The small molecule below binds the protein below.
Small molecule (SMILES): CC(=O)N[C@@H]1[C@@H](O)[C@H](O)[C@@H](CO)O[C@H]1O

Sequence of chain 1.B:
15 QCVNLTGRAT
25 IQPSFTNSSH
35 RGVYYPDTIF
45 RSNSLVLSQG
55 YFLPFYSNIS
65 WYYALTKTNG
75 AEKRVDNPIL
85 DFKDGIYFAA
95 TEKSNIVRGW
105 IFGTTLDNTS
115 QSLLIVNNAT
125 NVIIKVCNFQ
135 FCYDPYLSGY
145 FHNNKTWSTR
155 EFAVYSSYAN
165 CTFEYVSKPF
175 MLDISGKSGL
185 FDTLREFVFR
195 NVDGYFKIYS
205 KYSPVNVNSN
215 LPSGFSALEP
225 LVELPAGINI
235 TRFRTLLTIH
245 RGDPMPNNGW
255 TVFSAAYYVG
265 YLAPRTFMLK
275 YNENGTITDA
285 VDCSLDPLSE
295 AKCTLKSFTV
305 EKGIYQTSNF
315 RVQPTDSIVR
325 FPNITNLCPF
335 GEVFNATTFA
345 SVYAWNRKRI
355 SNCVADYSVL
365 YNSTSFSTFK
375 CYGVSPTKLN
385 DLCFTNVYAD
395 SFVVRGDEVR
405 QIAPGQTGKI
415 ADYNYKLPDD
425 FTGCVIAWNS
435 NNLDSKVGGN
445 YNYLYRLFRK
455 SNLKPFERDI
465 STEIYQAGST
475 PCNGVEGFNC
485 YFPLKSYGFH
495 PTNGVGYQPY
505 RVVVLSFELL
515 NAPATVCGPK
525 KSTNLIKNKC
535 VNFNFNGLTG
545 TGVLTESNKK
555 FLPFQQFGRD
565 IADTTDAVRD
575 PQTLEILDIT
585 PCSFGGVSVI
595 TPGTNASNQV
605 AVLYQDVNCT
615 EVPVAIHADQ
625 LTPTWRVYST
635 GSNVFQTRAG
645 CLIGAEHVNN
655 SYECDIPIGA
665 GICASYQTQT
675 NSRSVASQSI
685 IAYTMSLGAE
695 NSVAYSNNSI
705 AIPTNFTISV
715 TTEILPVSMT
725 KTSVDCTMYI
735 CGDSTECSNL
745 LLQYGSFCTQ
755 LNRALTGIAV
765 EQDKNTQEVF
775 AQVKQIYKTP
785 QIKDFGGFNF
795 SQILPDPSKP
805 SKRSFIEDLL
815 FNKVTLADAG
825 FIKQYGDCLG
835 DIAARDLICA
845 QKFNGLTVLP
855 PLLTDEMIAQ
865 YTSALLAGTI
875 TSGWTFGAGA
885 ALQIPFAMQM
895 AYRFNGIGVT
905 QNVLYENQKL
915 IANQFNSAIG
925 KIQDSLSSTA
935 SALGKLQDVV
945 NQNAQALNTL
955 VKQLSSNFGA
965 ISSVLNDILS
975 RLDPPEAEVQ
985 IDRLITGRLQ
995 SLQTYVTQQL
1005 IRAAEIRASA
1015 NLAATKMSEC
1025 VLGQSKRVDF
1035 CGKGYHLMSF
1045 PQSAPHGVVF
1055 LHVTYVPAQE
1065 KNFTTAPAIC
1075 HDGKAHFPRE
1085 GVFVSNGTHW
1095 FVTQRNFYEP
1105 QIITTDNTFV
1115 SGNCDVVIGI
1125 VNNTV

Binding-site contacts:
Ligand atom C3 contacts residue ASN653 of chain 1.B at 3.9 Å.
Ligand atom C4 contacts residue ASN653 of chain 1.B at 4.3 Å.
Ligand atom O7 contacts residue ASN653 of chain 1.B at 3.5 Å (h-bond).
Ligand atom N2 contacts residue ASN653 of chain 1.B at 2.5 Å (h-bond).
Ligand atom C7 contacts residue ASN653 of chain 1.B at 3.2 Å.
Ligand atom O7 contacts residue VAL652 of chain 1.B at 4.2 Å.
Ligand atom C8 contacts residue HIS651 of chain 1.B at 4.3 Å.
Ligand atom O5 contacts residue ASN653 of chain 1.B at 2.4 Å (h-bond).
Ligand atom C1 contacts residue ASN653 of chain 1.B at 1.4 Å.
Ligand atom O7 contacts residue HIS651 of chain 1.B at 3.9 Å.
Ligand atom C2 contacts residue ASN653 of chain 1.B at 2.6 Å.
Ligand atom C5 contacts residue ASN653 of chain 1.B at 3.7 Å.
Ligand atom C7 contacts residue HIS651 of chain 1.B at 4.4 Å.
Ligand atom C8 contacts residue ASN653 of chain 1.B at 3.9 Å.